Binding-site contacts:
Ligand atom C11 contacts residue LEU235 of chain 1.B at 4.1 Å (hydrophobic).
Ligand atom C04 contacts residue GLU377 of chain 1.B at 4.2 Å.
Ligand atom C10 contacts residue FAD1 of chain 1.K at 3.2 Å.
Ligand atom C02 contacts residue GLU238 of chain 1.B at 4.2 Å.
Ligand atom C08 contacts residue FAD1 of chain 1.K at 3.4 Å.
Ligand atom C03 contacts residue PHE406 of chain 1.B at 3.7 Å (hydrophobic).
Ligand atom C02 contacts residue PHE234 of chain 1.B at 3.9 Å (hydrophobic).
Ligand atom C11 contacts residue PHE234 of chain 1.B at 4.1 Å (hydrophobic).
Ligand atom C02 contacts residue FAD1 of chain 1.K at 3.3 Å.
Ligand atom C08 contacts residue LEU235 of chain 1.B at 4.0 Å (hydrophobic).
Ligand atom N01 contacts residue TRP407 of chain 1.B at 2.8 Å (h-bond).
Ligand atom C07 contacts residue FAD1 of chain 1.K at 3.6 Å.
Ligand atom C03 contacts residue TRP407 of chain 1.B at 3.3 Å (hydrophobic).
Ligand atom N01 contacts residue PHE234 of chain 1.B at 4.0 Å.
Ligand atom C04 contacts residue FAD1 of chain 1.K at 3.7 Å.
Ligand atom C03 contacts residue FAD1 of chain 1.K at 3.5 Å.
Ligand atom C12 contacts residue FAD1 of chain 1.K at 3.3 Å.
Ligand atom CL09 contacts residue FAD1 of chain 1.K at 3.5 Å.
Ligand atom C12 contacts residue PHE234 of chain 1.B at 3.9 Å (hydrophobic).
Ligand atom N05 contacts residue GLU377 of chain 1.B at 3.5 Å (salt-bridge).
Ligand atom C03 contacts residue PHE234 of chain 1.B at 4.4 Å (hydrophobic).
Ligand atom C02 contacts residue TRP407 of chain 1.B at 3.5 Å (hydrophobic).
Ligand atom C11 contacts residue GLU238 of chain 1.B at 3.8 Å.
Ligand atom N01 contacts residue SER408 of chain 1.B at 3.6 Å.
Ligand atom N01 contacts residue LYS101 of chain 1.B at 4.4 Å.
Ligand atom N01 contacts residue GLU238 of chain 1.B at 2.9 Å (salt-bridge).
Ligand atom CL09 contacts residue LEU235 of chain 1.B at 3.7 Å.
Ligand atom C04 contacts residue PHE406 of chain 1.B at 4.0 Å (hydrophobic).
Ligand atom C11 contacts residue FAD1 of chain 1.K at 3.1 Å.
Ligand atom C06 contacts residue FAD1 of chain 1.K at 3.5 Å.
Ligand atom C10 contacts residue LEU235 of chain 1.B at 3.6 Å (hydrophobic).
Ligand atom N05 contacts residue FAD1 of chain 1.K at 3.7 Å.
Ligand atom N05 contacts residue HIS378 of chain 1.B at 4.4 Å.
Ligand atom C04 contacts residue HIS378 of chain 1.B at 4.1 Å.
Ligand atom C10 contacts residue GLU238 of chain 1.B at 4.4 Å.
Ligand atom N01 contacts residue FAD1 of chain 1.K at 3.1 Å (h-bond).

Sequence of chain 1.B:
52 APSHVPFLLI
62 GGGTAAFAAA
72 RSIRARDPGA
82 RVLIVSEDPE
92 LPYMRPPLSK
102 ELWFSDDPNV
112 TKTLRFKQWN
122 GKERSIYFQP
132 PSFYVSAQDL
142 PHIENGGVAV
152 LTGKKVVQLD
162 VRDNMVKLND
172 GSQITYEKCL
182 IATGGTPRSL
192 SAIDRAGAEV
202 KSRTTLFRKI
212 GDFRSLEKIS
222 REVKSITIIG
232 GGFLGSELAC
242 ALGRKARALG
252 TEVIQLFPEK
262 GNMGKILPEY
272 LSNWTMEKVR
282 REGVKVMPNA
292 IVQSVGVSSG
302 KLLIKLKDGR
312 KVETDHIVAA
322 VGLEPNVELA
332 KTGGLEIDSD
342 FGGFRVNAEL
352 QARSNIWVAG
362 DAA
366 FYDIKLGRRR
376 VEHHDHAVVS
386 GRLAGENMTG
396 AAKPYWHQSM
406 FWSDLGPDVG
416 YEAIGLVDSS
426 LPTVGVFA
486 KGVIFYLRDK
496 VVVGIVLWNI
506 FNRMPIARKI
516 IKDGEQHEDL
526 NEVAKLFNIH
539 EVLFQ

A small-molecule ligand and the protein it binds are described below.
Small molecule (SMILES): Nc1ccnc2cc(Cl)ccc12